A small-molecule ligand and the protein it binds are described below.
Small molecule (SMILES): CCc1cccc(-c2c(F)cccc2[C@](O)(CCCNC(=O)OC)[C@@H]2CCCN(C(=O)C[C@H](O)CN)C2)c1

Sequence of chain 1.B:
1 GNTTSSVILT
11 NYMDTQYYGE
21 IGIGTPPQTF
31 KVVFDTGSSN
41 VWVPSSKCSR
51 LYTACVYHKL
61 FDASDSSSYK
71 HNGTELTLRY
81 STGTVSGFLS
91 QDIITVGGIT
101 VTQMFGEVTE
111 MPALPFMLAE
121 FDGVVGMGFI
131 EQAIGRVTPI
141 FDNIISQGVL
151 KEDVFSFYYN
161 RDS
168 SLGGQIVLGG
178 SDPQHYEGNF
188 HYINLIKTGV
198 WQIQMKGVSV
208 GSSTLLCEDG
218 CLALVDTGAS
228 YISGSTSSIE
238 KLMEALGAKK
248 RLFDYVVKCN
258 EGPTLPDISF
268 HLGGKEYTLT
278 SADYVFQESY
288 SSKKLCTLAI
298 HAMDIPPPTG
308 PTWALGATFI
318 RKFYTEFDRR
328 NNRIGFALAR

Sequence of chain 1.A:
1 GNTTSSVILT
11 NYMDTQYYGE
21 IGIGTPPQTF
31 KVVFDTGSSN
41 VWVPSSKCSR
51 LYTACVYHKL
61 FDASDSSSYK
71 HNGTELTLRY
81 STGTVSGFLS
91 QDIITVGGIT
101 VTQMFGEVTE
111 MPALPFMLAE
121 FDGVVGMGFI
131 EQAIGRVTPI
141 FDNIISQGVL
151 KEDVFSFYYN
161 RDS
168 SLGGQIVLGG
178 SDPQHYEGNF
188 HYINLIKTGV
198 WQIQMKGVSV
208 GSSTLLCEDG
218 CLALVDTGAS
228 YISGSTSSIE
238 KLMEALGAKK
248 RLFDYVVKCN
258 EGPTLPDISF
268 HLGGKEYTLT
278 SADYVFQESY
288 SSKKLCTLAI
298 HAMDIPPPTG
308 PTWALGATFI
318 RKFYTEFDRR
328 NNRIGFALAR

Binding-site contacts:
Ligand atom O23 contacts residue GLN16 of chain 1.B at 3.2 Å.
Ligand atom O24 contacts residue ALA226 of chain 1.B at 3.7 Å.
Ligand atom O38 contacts residue ALA226 of chain 1.B at 3.2 Å.
Ligand atom O34 contacts residue MET300 of chain 1.B at 3.6 Å.
Ligand atom N40 contacts residue ASP223 of chain 1.B at 3.6 Å.
Ligand atom F11 contacts residue PRO115 of chain 1.B at 3.5 Å.
Ligand atom C25 contacts residue THR224 of chain 1.B at 3.3 Å.
Ligand atom C30 contacts residue 9JD1 of chain 1.I at 3.4 Å.
Ligand atom N21 contacts residue GLY225 of chain 1.B at 2.7 Å (h-bond).
Ligand atom C08 contacts residue PHE121 of chain 1.B at 3.7 Å (hydrophobic).
Ligand atom C30 contacts residue SER81 of chain 1.B at 3.5 Å.
Ligand atom C39 contacts residue ASP35 of chain 1.B at 3.3 Å.
Ligand atom C22 contacts residue THR15 of chain 1.B at 3.5 Å.
Ligand atom C22 contacts residue GLY225 of chain 1.B at 3.5 Å.
Ligand atom C39 contacts residue GLY225 of chain 1.B at 3.4 Å.
Ligand atom N31 contacts residue 9JD1 of chain 1.I at 3.5 Å (h-bond).
Ligand atom O34 contacts residue SER81 of chain 1.B at 3.2 Å (h-bond).
Ligand atom O38 contacts residue ASP223 of chain 1.B at 2.5 Å (salt-bridge).
Ligand atom O24 contacts residue THR224 of chain 1.B at 3.2 Å (h-bond).
Ligand atom C13 contacts residue GLN16 of chain 1.B at 3.6 Å.
Ligand atom C29 contacts residue THR82 of chain 1.B at 3.4 Å.
Ligand atom C14 contacts residue 9JD1 of chain 1.I at 3.5 Å.
Ligand atom O24 contacts residue GLY225 of chain 1.B at 3.1 Å (h-bond).
Ligand atom C30 contacts residue MET300 of chain 1.B at 3.6 Å (hydrophobic).
Ligand atom C36 contacts residue ASP223 of chain 1.B at 3.4 Å.
Ligand atom C39 contacts residue ASP223 of chain 1.B at 3.2 Å.
Ligand atom C35 contacts residue GLY225 of chain 1.B at 3.3 Å.
Ligand atom C25 contacts residue TYR17 of chain 1.B at 3.4 Å (hydrophobic).
Ligand atom C20 contacts residue VAL33 of chain 1.B at 3.7 Å (hydrophobic).
Ligand atom C18 contacts residue GLY225 of chain 1.B at 3.4 Å.
Ligand atom C32 contacts residue 9JD1 of chain 1.I at 3.6 Å.
Ligand atom N40 contacts residue ASP35 of chain 1.B at 2.3 Å (salt-bridge).
Ligand atom C18 contacts residue SER227 of chain 1.B at 3.3 Å.
Ligand atom O23 contacts residue TYR17 of chain 1.B at 2.5 Å (h-bond).
Ligand atom O17 contacts residue SER227 of chain 1.B at 2.9 Å (h-bond).
Ligand atom C01 contacts residue VAL124 of chain 1.B at 3.1 Å (hydrophobic).
Ligand atom F11 contacts residue PHE121 of chain 1.B at 3.5 Å.
Ligand atom O23 contacts residue THR15 of chain 1.B at 3.5 Å (h-bond).
Ligand atom C04 contacts residue TYR80 of chain 1.B at 3.6 Å (hydrophobic).
Ligand atom C20 contacts residue GLY225 of chain 1.B at 3.7 Å.